This small molecule binds to this protein.
Small molecule (SMILES): CC(=O)N[C@H]1[C@H](O[C@H]2[C@H](O)[C@@H](NC(C)=O)CO[C@@H]2CO)O[C@H](CO)[C@@H](O)[C@@H]1O

Binding-site contacts:
Ligand atom C7 contacts residue ASP1144 of chain 1.A at 3.5 Å.
Ligand atom C8 contacts residue ASP1144 of chain 1.A at 3.6 Å.
Ligand atom O7 contacts residue ASP1144 of chain 1.A at 3.5 Å.
Ligand atom C8 contacts residue THR768 of chain 1.A at 3.7 Å.
Ligand atom C8 contacts residue PHE1145 of chain 1.A at 3.3 Å (hydrophobic).
Ligand atom C2 contacts residue ASP1144 of chain 1.A at 3.7 Å.
Ligand atom N2 contacts residue ASN769 of chain 1.A at 3.0 Å (h-bond).
Ligand atom C5 contacts residue ASN769 of chain 1.A at 3.6 Å.
Ligand atom C1 contacts residue ASP1144 of chain 1.A at 4.0 Å.
Ligand atom C7 contacts residue ASN769 of chain 1.A at 3.9 Å.
Ligand atom O5 contacts residue ASN769 of chain 1.A at 2.3 Å (h-bond).
Ligand atom C4 contacts residue ASN769 of chain 1.A at 4.2 Å.
Ligand atom C1 contacts residue ASN769 of chain 1.A at 1.4 Å.
Ligand atom C3 contacts residue ASN769 of chain 1.A at 3.8 Å.
Ligand atom N2 contacts residue THR768 of chain 1.A at 4.2 Å.
Ligand atom N2 contacts residue ASP1144 of chain 1.A at 4.0 Å.
Ligand atom C2 contacts residue ASN769 of chain 1.A at 2.4 Å.
Ligand atom C8 contacts residue VAL1146 of chain 1.A at 3.9 Å (hydrophobic).
Ligand atom C7 contacts residue THR768 of chain 1.A at 4.4 Å.

Sequence of chain 1.A:
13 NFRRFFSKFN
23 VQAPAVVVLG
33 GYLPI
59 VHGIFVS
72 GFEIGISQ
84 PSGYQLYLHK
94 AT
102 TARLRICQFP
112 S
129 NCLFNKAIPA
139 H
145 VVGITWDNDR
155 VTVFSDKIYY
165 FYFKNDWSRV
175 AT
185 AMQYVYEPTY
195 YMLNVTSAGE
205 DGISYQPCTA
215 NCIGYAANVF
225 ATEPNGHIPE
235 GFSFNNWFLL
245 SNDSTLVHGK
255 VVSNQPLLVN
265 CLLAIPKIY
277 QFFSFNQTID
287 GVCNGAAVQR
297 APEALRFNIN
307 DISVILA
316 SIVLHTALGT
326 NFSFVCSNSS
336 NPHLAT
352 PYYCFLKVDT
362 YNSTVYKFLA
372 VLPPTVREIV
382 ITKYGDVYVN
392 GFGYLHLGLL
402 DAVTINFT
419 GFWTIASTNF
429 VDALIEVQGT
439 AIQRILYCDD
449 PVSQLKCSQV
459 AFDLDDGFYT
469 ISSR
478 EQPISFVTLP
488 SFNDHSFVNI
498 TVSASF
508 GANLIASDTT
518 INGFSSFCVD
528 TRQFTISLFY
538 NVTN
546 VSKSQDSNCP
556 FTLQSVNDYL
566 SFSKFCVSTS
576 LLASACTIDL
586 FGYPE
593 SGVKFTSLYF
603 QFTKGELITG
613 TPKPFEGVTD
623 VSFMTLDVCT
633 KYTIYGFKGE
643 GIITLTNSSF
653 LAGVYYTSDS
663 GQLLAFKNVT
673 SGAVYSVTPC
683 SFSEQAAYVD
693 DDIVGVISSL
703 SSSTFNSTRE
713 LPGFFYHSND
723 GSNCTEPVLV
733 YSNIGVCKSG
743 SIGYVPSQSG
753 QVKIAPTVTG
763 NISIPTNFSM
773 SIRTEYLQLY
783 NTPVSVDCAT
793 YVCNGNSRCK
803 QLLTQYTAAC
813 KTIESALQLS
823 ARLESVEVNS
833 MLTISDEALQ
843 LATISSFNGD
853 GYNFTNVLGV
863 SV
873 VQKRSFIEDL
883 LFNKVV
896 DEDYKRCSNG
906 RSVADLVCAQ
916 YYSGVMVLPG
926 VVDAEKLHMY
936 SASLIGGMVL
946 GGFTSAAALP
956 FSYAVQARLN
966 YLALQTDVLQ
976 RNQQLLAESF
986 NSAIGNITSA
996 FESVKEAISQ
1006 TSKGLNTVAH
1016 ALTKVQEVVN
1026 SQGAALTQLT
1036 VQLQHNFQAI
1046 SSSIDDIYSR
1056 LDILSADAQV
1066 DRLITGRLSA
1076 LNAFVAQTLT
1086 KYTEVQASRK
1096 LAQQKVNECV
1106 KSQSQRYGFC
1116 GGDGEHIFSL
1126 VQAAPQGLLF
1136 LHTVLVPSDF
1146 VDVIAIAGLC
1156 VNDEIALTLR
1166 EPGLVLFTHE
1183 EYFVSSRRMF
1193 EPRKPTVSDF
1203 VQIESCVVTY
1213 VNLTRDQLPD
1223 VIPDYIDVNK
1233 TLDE